Binding-site contacts:
Ligand atom O5 contacts residue ASN706 of chain 1.B at 2.4 Å (h-bond).
Ligand atom N2 contacts residue ASN706 of chain 1.B at 2.9 Å (h-bond).
Ligand atom O7 contacts residue ASN706 of chain 1.B at 3.9 Å.
Ligand atom C3 contacts residue ASN706 of chain 1.B at 3.8 Å.
Ligand atom C2 contacts residue ASN706 of chain 1.B at 2.5 Å.
Ligand atom C4 contacts residue ASN706 of chain 1.B at 4.2 Å.
Ligand atom O5 contacts residue TYR793 of chain 1.C at 3.9 Å.
Ligand atom C5 contacts residue ASN706 of chain 1.B at 3.7 Å.
Ligand atom C7 contacts residue ASN706 of chain 1.B at 3.6 Å.
Ligand atom C1 contacts residue ASN706 of chain 1.B at 1.4 Å.
Ligand atom C8 contacts residue ASN707 of chain 1.B at 4.5 Å.
Ligand atom O6 contacts residue TYR793 of chain 1.C at 3.8 Å.

The protein below binds the small molecule below.
Small molecule (SMILES): CC(=O)N[C@@H]1[C@@H](O)[C@H](O)[C@@H](CO)O[C@H]1O

Sequence of chain 1.C:
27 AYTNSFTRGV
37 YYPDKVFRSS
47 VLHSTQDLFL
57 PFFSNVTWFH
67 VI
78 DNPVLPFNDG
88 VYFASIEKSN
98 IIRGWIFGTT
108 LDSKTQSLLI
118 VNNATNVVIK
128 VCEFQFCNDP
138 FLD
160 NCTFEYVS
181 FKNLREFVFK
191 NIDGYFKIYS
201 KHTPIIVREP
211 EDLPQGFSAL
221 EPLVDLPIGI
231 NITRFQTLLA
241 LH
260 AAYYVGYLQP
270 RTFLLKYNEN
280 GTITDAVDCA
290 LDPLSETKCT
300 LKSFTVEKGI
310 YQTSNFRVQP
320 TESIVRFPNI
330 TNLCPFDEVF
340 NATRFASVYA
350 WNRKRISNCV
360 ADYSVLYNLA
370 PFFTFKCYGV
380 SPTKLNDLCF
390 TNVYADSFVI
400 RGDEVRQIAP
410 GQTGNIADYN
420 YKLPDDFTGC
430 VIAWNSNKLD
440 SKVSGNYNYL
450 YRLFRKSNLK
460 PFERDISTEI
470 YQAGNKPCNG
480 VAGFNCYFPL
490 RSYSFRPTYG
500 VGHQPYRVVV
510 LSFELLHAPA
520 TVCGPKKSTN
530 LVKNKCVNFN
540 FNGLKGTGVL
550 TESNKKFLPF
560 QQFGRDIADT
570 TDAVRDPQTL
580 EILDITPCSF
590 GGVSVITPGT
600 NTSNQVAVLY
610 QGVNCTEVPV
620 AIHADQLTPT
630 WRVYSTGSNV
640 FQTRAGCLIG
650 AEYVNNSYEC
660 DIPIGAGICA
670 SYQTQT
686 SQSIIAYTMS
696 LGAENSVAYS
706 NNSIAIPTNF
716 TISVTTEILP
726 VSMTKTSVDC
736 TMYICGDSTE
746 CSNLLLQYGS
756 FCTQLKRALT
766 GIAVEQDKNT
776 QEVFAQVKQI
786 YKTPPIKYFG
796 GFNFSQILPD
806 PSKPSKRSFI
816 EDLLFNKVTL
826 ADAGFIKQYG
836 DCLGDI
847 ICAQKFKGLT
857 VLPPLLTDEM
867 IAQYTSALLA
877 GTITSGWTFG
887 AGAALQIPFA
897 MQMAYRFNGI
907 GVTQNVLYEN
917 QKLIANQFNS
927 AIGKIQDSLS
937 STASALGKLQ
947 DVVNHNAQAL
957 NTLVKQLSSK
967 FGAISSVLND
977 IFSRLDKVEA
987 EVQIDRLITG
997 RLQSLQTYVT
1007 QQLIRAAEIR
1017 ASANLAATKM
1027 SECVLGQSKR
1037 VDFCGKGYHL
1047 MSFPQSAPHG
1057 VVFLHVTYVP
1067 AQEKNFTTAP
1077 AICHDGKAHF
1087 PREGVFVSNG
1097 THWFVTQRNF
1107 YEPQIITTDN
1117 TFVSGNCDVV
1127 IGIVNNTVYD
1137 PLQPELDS

Sequence of chain 1.B:
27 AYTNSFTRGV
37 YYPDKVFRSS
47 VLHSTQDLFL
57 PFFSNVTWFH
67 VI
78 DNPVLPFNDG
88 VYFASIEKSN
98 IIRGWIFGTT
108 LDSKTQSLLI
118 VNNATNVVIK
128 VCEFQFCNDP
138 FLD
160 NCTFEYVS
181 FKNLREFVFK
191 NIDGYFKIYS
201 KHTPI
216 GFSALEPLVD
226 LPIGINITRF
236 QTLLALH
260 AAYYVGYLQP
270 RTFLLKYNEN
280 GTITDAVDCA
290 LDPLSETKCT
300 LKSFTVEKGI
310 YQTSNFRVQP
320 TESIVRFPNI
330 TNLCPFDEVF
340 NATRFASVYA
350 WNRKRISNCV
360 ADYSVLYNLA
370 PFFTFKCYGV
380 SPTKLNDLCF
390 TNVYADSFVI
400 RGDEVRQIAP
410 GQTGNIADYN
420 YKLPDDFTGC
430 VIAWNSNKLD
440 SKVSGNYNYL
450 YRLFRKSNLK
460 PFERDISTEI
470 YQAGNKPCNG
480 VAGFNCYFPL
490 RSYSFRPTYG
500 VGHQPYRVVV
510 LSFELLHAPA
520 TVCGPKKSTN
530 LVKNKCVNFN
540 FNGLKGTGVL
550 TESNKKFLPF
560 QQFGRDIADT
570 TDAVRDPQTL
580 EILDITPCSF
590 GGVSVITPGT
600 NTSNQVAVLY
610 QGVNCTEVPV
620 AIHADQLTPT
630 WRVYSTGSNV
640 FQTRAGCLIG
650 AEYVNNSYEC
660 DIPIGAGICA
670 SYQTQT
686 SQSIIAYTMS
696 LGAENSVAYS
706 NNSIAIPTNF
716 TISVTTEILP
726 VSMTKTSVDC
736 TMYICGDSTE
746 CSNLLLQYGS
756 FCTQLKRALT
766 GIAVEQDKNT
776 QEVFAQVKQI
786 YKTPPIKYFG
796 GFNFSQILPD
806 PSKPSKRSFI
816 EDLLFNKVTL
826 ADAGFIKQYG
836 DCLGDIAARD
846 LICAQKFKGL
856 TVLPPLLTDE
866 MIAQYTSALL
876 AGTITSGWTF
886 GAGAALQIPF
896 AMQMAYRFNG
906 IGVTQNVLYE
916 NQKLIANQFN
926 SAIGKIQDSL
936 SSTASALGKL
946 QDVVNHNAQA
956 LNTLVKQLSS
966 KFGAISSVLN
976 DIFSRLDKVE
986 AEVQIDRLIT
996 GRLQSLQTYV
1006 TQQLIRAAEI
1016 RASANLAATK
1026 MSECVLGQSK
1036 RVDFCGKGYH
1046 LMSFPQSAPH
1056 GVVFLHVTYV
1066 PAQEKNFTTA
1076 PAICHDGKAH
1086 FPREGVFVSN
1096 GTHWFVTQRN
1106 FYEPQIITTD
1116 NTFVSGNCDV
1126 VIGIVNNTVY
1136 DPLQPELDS